The protein below binds the small molecule below.
Small molecule (SMILES): CC(=O)N[C@@H]1[C@@H](O)[C@H](O)[C@@H](CO)O[C@H]1O

Binding-site contacts:
Ligand atom C7 contacts residue ASN61 of chain 1.A at 3.8 Å.
Ligand atom O5 contacts residue ASP81 of chain 1.A at 3.9 Å.
Ligand atom C1 contacts residue ASP81 of chain 1.A at 4.3 Å.
Ligand atom C3 contacts residue ASN61 of chain 1.A at 3.8 Å.
Ligand atom C4 contacts residue ASN61 of chain 1.A at 4.1 Å.
Ligand atom C5 contacts residue ASP81 of chain 1.A at 3.8 Å.
Ligand atom O5 contacts residue ILE79 of chain 1.A at 3.6 Å.
Ligand atom N2 contacts residue ASN61 of chain 1.A at 3.0 Å (h-bond).
Ligand atom C5 contacts residue ASN61 of chain 1.A at 3.6 Å.
Ligand atom C6 contacts residue ILE79 of chain 1.A at 4.3 Å (hydrophobic).
Ligand atom C6 contacts residue ASP81 of chain 1.A at 4.2 Å.
Ligand atom C2 contacts residue ASN61 of chain 1.A at 2.4 Å.
Ligand atom O6 contacts residue ILE79 of chain 1.A at 3.7 Å.
Ligand atom C1 contacts residue ILE79 of chain 1.A at 4.5 Å (hydrophobic).
Ligand atom O5 contacts residue ASN61 of chain 1.A at 2.3 Å (h-bond).
Ligand atom C1 contacts residue ASN61 of chain 1.A at 1.4 Å.
Ligand atom O7 contacts residue ASN61 of chain 1.A at 4.1 Å.

Sequence of chain 1.A:
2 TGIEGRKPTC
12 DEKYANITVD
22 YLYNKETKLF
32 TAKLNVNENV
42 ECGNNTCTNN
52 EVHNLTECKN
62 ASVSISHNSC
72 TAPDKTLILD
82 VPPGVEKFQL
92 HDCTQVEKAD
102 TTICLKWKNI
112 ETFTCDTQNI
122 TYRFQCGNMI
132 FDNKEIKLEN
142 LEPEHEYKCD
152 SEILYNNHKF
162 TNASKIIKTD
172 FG